Sequence of chain 17.C:
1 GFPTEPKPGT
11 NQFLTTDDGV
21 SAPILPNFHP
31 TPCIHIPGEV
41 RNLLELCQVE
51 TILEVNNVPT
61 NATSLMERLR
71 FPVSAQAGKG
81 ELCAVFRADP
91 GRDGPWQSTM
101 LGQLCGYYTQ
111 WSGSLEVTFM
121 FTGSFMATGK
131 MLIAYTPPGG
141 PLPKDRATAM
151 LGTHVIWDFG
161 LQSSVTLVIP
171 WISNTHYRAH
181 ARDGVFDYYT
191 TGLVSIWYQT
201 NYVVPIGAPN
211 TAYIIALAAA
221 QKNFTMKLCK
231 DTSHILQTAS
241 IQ

The small molecule below binds the protein below.
Small molecule (SMILES): Cc1cc(CCCCCCCOc2ccc(C3=NCCO3)cc2)on1

Sequence of chain 17.A:
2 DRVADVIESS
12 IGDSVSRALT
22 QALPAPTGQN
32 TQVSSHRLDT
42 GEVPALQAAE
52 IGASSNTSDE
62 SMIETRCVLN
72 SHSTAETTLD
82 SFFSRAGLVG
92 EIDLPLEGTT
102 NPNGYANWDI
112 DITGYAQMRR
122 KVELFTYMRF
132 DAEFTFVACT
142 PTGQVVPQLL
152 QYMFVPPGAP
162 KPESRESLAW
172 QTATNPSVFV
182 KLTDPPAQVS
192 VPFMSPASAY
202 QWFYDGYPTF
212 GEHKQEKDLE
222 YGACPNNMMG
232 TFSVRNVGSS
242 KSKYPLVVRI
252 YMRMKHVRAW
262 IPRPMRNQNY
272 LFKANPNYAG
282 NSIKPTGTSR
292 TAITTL

Binding-site contacts:
Ligand atom C2B contacts residue TYR201 of chain 17.A at 3.5 Å (hydrophobic).
Ligand atom C2C contacts residue PHE155 of chain 17.A at 3.9 Å (hydrophobic).
Ligand atom O1A contacts residue ASN228 of chain 17.A at 3.7 Å.
Ligand atom O1B contacts residue TYR201 of chain 17.A at 3.4 Å.
Ligand atom C5A contacts residue ASN228 of chain 17.A at 4.0 Å.
Ligand atom C4 contacts residue ILE24 of chain 17.C at 4.0 Å (hydrophobic).
Ligand atom C5B contacts residue ASP112 of chain 17.A at 4.0 Å.
Ligand atom C6C contacts residue TYR201 of chain 17.A at 3.9 Å (hydrophobic).
Ligand atom C31 contacts residue VAL179 of chain 17.A at 3.3 Å (hydrophobic).
Ligand atom C5B contacts residue ILE113 of chain 17.A at 3.5 Å (hydrophobic).
Ligand atom N2 contacts residue PHE155 of chain 17.A at 3.5 Å.
Ligand atom C5 contacts residue PHE233 of chain 17.A at 4.0 Å (hydrophobic).
Ligand atom C4B contacts residue TRP203 of chain 17.A at 3.5 Å (hydrophobic).
Ligand atom N2 contacts residue PHE233 of chain 17.A at 3.7 Å.
Ligand atom C2A contacts residue TRP203 of chain 17.A at 3.6 Å (hydrophobic).
Ligand atom C31 contacts residue ILE24 of chain 17.C at 3.6 Å (hydrophobic).
Ligand atom C3C contacts residue PHE135 of chain 17.A at 3.8 Å (hydrophobic).
Ligand atom C5 contacts residue PHE155 of chain 17.A at 3.9 Å (hydrophobic).
Ligand atom C4A contacts residue ASP112 of chain 17.A at 2.6 Å.
Ligand atom O1A contacts residue TRP203 of chain 17.A at 3.3 Å.
Ligand atom C6B contacts residue ILE113 of chain 17.A at 4.0 Å (hydrophobic).
Ligand atom N3A contacts residue ILE113 of chain 17.A at 3.8 Å.
Ligand atom C2C contacts residue VAL192 of chain 17.A at 3.7 Å (hydrophobic).
Ligand atom C2B contacts residue TRP203 of chain 17.A at 4.0 Å (hydrophobic).
Ligand atom O1 contacts residue PHE155 of chain 17.A at 3.4 Å.
Ligand atom C4A contacts residue THR114 of chain 17.A at 3.5 Å.
Ligand atom C2A contacts residue ASP112 of chain 17.A at 3.8 Å.
Ligand atom O1 contacts residue PHE233 of chain 17.A at 3.1 Å.
Ligand atom C5A contacts residue ASP112 of chain 17.A at 4.0 Å.
Ligand atom C4B contacts residue ILE113 of chain 17.A at 4.0 Å (hydrophobic).
Ligand atom C5C contacts residue ILE111 of chain 17.A at 3.8 Å (hydrophobic).
Ligand atom C3B contacts residue TRP203 of chain 17.A at 3.1 Å (hydrophobic).
Ligand atom C4C contacts residue VAL192 of chain 17.A at 3.5 Å (hydrophobic).
Ligand atom N3A contacts residue ASP112 of chain 17.A at 2.5 Å (salt-bridge).
Ligand atom C5B contacts residue ILE111 of chain 17.A at 3.9 Å (hydrophobic).
Ligand atom N3A contacts residue THR114 of chain 17.A at 4.0 Å.
Ligand atom C4C contacts residue PHE135 of chain 17.A at 3.8 Å (hydrophobic).
Ligand atom C3B contacts residue ASN228 of chain 17.A at 4.0 Å.
Ligand atom C5C contacts residue PHE135 of chain 17.A at 3.5 Å (hydrophobic).
Ligand atom C31 contacts residue PRO177 of chain 17.A at 3.9 Å (hydrophobic).

Sequence of chain 18.C:
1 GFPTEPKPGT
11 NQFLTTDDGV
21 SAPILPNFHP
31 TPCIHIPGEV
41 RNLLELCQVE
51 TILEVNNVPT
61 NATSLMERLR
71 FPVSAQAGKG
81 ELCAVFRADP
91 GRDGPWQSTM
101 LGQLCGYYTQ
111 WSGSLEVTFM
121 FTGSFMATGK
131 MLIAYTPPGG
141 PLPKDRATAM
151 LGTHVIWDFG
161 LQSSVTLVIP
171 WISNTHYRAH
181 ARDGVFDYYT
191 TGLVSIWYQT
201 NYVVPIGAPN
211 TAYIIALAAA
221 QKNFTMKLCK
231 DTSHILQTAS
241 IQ